Sequence of chain 18.C:
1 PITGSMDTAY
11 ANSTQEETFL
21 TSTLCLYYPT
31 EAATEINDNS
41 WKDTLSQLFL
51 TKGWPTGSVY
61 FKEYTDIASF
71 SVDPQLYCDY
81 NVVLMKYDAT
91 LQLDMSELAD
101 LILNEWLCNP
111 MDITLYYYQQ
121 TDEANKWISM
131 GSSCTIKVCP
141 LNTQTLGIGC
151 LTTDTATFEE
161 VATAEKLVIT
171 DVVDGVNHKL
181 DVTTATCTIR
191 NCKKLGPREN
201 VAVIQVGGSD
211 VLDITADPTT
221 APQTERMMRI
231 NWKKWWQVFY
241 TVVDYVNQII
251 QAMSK

A small-molecule ligand and the protein it binds are described below.
Small molecule (SMILES): CC(=O)N[C@H]1[C@H](O[C@H]2[C@H](O)[C@@H](NC(C)=O)CO[C@@H]2CO)O[C@H](CO)[C@@H](O)[C@@H]1O

Binding-site contacts:
Ligand atom C7 contacts residue ASN12 of chain 18.C at 3.9 Å.
Ligand atom C5 contacts residue ASN12 of chain 18.C at 4.1 Å.
Ligand atom N2 contacts residue ASN12 of chain 18.C at 3.8 Å.
Ligand atom C1 contacts residue ASN12 of chain 18.C at 2.2 Å.
Ligand atom C2 contacts residue ASN12 of chain 18.C at 3.2 Å.
Ligand atom O7 contacts residue ASN12 of chain 18.C at 3.7 Å.
Ligand atom O5 contacts residue ASN12 of chain 18.C at 2.7 Å (h-bond).